This protein binds this small molecule.
Small molecule (SMILES): CC(=O)N[C@@H]1[C@@H](O)[C@H](O)[C@@H](CO)O[C@H]1O

Binding-site contacts:
Ligand atom C1 contacts residue ASN224 of chain 2.A at 1.4 Å.
Ligand atom C1 contacts residue GLU260 of chain 2.A at 4.0 Å.
Ligand atom C6 contacts residue GLU260 of chain 2.A at 3.4 Å.
Ligand atom O7 contacts residue ASN224 of chain 2.A at 3.9 Å.
Ligand atom C8 contacts residue ASN224 of chain 2.A at 3.2 Å.
Ligand atom C4 contacts residue ASN224 of chain 2.A at 4.3 Å.
Ligand atom O7 contacts residue ASN222 of chain 2.A at 3.4 Å (h-bond).
Ligand atom C2 contacts residue ASN224 of chain 2.A at 2.7 Å.
Ligand atom C3 contacts residue ASN224 of chain 2.A at 3.9 Å.
Ligand atom O7 contacts residue VAL223 of chain 2.A at 4.0 Å.
Ligand atom C5 contacts residue GLU260 of chain 2.A at 3.4 Å.
Ligand atom C7 contacts residue ASN224 of chain 2.A at 3.4 Å.
Ligand atom O5 contacts residue ASN224 of chain 2.A at 2.4 Å (h-bond).
Ligand atom O5 contacts residue GLU260 of chain 2.A at 3.9 Å.
Ligand atom C5 contacts residue ASN224 of chain 2.A at 3.6 Å.
Ligand atom N2 contacts residue ASN224 of chain 2.A at 3.1 Å (h-bond).

Sequence of chain 2.A:
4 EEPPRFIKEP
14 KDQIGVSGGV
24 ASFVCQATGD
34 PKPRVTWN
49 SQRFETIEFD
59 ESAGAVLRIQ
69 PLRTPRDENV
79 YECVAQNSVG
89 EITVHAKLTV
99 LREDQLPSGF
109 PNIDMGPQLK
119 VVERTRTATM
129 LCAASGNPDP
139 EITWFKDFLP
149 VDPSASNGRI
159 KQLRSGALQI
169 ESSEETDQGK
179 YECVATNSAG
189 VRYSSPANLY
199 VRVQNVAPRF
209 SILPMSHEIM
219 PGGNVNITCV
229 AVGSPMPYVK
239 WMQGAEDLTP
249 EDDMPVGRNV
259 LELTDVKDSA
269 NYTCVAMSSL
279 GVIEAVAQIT